The small molecule below binds the protein below.
Small molecule (SMILES): C/C(NCc1cnc(C)nc1N)=C(/S)[C@H](O)CO[P](=O)(O)OP(=O)(O)O

Binding-site contacts:
Ligand atom N9 contacts residue VAL75 of chain 1.B at 3.5 Å.
Ligand atom C14 contacts residue HIS414 of chain 1.A at 3.5 Å.
Ligand atom O20 contacts residue SER442 of chain 1.A at 2.6 Å (h-bond).
Ligand atom O22 contacts residue MG1 of chain 1.E at 3.5 Å.
Ligand atom O21 contacts residue GLY441 of chain 1.A at 2.8 Å (h-bond).
Ligand atom P23 contacts residue MG1 of chain 1.E at 3.5 Å.
Ligand atom O21 contacts residue MG1 of chain 1.E at 2.2 Å.
Ligand atom O24 contacts residue GLY469 of chain 1.A at 3.2 Å (h-bond).
Ligand atom O26 contacts residue ILE472 of chain 1.A at 2.7 Å (h-bond).
Ligand atom C12 contacts residue GLU50 of chain 1.B at 3.5 Å.
Ligand atom O21 contacts residue ASP440 of chain 1.A at 2.9 Å (salt-bridge).
Ligand atom C6 contacts residue ALA25 of chain 1.B at 3.5 Å (hydrophobic).
Ligand atom O24 contacts residue MG1 of chain 1.E at 2.3 Å.
Ligand atom N13 contacts residue GLY413 of chain 1.A at 2.8 Å (h-bond).
Ligand atom N11 contacts residue GLU50 of chain 1.B at 2.6 Å (salt-bridge).
Ligand atom O24 contacts residue THR471 of chain 1.A at 3.0 Å (h-bond).
Ligand atom O27 contacts residue GLU473 of chain 1.A at 3.5 Å (salt-bridge).
Ligand atom O27 contacts residue TYR470 of chain 1.A at 2.9 Å.
Ligand atom S1 contacts residue ILE415 of chain 1.A at 3.6 Å.
Ligand atom C16 contacts residue ILE472 of chain 1.A at 3.5 Å (hydrophobic).
Ligand atom O26 contacts residue THR471 of chain 1.A at 3.2 Å (h-bond).
Ligand atom O21 contacts residue GLY469 of chain 1.A at 3.1 Å (h-bond).
Ligand atom O24 contacts residue ASN467 of chain 1.A at 3.0 Å (h-bond).
Ligand atom P19 contacts residue MG1 of chain 1.E at 3.3 Å.
Ligand atom C6 contacts residue GLY26 of chain 1.B at 3.6 Å.
Ligand atom C10 contacts residue ILE415 of chain 1.A at 3.6 Å (hydrophobic).
Ligand atom O20 contacts residue GLY439 of chain 1.A at 3.5 Å.
Ligand atom C12 contacts residue ALA25 of chain 1.B at 3.3 Å (hydrophobic).
Ligand atom C10 contacts residue GLU50 of chain 1.B at 3.5 Å.
Ligand atom C14 contacts residue GLU50 of chain 1.B at 3.4 Å.
Ligand atom O25 contacts residue ASP390 of chain 1.A at 2.8 Å (salt-bridge).
Ligand atom N9 contacts residue ILE415 of chain 1.A at 3.2 Å (h-bond).
Ligand atom S1 contacts residue ILE472 of chain 1.A at 3.0 Å.
Ligand atom C15 contacts residue ILE415 of chain 1.A at 3.5 Å (hydrophobic).
Ligand atom O27 contacts residue ILE472 of chain 1.A at 2.9 Å.
Ligand atom N3 contacts residue GLU473 of chain 1.A at 3.5 Å (salt-bridge).
Ligand atom N13 contacts residue HIS114 of chain 1.B at 3.3 Å.
Ligand atom C6 contacts residue GLU473 of chain 1.A at 3.4 Å.
Ligand atom O18 contacts residue TYR470 of chain 1.A at 3.4 Å.
Ligand atom C16 contacts residue TYR470 of chain 1.A at 3.5 Å (hydrophobic).

Sequence of chain 1.A:
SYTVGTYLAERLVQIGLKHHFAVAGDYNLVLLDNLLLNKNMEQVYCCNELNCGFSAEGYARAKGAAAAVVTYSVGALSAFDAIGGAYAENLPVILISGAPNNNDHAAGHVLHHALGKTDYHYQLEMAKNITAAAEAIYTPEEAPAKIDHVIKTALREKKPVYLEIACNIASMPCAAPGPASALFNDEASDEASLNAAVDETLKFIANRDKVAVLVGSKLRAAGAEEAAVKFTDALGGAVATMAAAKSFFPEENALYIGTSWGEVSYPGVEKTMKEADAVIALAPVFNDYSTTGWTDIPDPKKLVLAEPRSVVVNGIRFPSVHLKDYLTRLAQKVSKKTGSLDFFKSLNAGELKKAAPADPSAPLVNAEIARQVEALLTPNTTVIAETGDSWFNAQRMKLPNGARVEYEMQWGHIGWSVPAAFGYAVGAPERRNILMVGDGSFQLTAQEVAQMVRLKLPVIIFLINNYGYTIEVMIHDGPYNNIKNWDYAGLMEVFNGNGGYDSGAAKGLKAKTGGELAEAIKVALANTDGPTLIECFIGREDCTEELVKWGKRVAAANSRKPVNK

Sequence of chain 1.B:
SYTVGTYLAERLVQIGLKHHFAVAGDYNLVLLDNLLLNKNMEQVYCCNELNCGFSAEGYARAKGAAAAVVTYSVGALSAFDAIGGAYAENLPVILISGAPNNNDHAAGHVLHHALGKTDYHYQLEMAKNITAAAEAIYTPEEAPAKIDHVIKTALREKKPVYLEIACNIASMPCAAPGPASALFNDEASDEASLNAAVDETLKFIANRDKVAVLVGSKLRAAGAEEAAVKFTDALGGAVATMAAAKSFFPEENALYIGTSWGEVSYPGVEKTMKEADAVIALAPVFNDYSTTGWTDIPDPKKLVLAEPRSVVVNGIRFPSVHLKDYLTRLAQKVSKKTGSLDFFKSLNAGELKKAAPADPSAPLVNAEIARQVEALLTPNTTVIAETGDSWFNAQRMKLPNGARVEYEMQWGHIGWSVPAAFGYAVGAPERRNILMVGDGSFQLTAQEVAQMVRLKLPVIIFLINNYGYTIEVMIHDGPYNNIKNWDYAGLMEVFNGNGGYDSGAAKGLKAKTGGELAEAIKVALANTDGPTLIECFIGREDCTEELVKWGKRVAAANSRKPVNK